The small molecule below binds the protein below.
Small molecule (SMILES): CC(=O)N[C@@H]1[C@@H](O)[C@H](O)[C@@H](CO)O[C@H]1O

Sequence of chain 1.A:
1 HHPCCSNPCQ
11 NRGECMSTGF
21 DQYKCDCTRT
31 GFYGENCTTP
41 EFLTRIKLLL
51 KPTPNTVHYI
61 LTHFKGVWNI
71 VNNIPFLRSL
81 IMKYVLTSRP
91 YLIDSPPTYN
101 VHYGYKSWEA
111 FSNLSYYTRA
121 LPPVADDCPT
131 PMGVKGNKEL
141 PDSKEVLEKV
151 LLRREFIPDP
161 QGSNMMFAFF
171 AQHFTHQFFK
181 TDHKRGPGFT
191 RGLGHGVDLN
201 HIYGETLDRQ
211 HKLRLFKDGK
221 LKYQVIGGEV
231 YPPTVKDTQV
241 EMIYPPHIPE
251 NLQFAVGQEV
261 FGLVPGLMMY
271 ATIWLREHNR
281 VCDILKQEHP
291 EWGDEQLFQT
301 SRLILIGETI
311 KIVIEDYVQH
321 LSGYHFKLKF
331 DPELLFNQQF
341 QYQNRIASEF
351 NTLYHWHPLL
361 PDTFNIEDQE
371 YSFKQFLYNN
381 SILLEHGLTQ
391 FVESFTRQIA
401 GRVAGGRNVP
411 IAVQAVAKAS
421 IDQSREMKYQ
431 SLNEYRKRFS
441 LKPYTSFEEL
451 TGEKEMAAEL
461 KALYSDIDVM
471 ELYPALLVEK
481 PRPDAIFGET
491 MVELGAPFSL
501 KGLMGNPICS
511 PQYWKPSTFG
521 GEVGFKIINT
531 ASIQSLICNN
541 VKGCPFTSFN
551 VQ

Binding-site contacts:
Ligand atom C4 contacts residue ASN36 of chain 1.A at 4.2 Å.
Ligand atom C5 contacts residue ASN36 of chain 1.A at 3.6 Å.
Ligand atom O5 contacts residue TYR23 of chain 1.A at 3.6 Å.
Ligand atom C1 contacts residue ASN36 of chain 1.A at 1.4 Å.
Ligand atom C2 contacts residue ASN36 of chain 1.A at 2.5 Å.
Ligand atom C1 contacts residue TYR23 of chain 1.A at 3.6 Å (hydrophobic).
Ligand atom O6 contacts residue SER6 of chain 1.A at 3.8 Å.
Ligand atom C3 contacts residue ASN36 of chain 1.A at 3.8 Å.
Ligand atom C7 contacts residue GLU35 of chain 1.A at 4.2 Å.
Ligand atom N2 contacts residue ASN36 of chain 1.A at 2.9 Å (h-bond).
Ligand atom C8 contacts residue GLU35 of chain 1.A at 4.0 Å.
Ligand atom C5 contacts residue TYR23 of chain 1.A at 3.9 Å (hydrophobic).
Ligand atom C8 contacts residue ASN36 of chain 1.A at 4.5 Å.
Ligand atom O7 contacts residue THR38 of chain 1.A at 4.0 Å.
Ligand atom O7 contacts residue ASN36 of chain 1.A at 3.2 Å (h-bond).
Ligand atom C1 contacts residue GLU35 of chain 1.A at 4.5 Å.
Ligand atom O6 contacts residue TYR23 of chain 1.A at 3.9 Å.
Ligand atom C6 contacts residue TYR23 of chain 1.A at 4.5 Å (hydrophobic).
Ligand atom C7 contacts residue ASN36 of chain 1.A at 3.2 Å.
Ligand atom N2 contacts residue GLU35 of chain 1.A at 3.6 Å (salt-bridge).
Ligand atom C2 contacts residue GLU35 of chain 1.A at 4.5 Å.
Ligand atom O6 contacts residue PRO8 of chain 1.A at 4.1 Å.
Ligand atom O5 contacts residue ASN36 of chain 1.A at 2.3 Å (h-bond).